Sequence of chain 1.B:
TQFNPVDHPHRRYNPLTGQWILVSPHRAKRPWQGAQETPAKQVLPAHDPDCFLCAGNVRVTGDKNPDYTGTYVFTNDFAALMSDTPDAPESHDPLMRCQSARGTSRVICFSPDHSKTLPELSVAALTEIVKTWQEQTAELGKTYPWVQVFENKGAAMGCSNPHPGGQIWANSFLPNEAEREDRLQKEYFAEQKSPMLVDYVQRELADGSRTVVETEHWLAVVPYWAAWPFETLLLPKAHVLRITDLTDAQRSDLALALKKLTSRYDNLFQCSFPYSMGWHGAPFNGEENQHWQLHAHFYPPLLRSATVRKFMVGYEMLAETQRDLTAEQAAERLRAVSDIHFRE

Sequence of chain 1.A:
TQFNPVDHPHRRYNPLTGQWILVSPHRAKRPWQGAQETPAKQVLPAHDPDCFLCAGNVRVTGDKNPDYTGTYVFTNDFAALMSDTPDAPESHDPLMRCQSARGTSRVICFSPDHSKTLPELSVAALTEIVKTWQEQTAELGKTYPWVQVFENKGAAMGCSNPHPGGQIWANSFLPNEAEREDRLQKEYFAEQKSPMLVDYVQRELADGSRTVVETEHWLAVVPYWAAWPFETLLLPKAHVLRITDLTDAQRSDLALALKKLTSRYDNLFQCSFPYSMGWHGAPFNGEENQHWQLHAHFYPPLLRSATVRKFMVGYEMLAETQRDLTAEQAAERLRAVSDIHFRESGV

This protein binds this small molecule.
Small molecule (SMILES): O=c1ccn([C@@H]2O[C@H](CO[P](=O)(O)O[P](=O)(O)O[C@H]3O[C@H](CO)[C@@H](O)[C@H](O)[C@H]3O)[C@@H](O)[C@H]2O)c(=O)[nH]1

Binding-site contacts:
Ligand atom PA contacts residue GLN168 of chain 1.A at 3.3 Å.
Ligand atom O5' contacts residue ASN153 of chain 1.A at 2.9 Å (h-bond).
Ligand atom O2A contacts residue ASN153 of chain 1.A at 3.1 Å (h-bond).
Ligand atom O1A contacts residue SER161 of chain 1.A at 2.7 Å (h-bond).
Ligand atom O3B contacts residue ARG31 of chain 1.B at 2.8 Å (salt-bridge).
Ligand atom O4' contacts residue GLU317 of chain 1.B at 2.5 Å (salt-bridge).
Ligand atom O3C contacts residue ARG28 of chain 1.B at 3.0 Å (salt-bridge).
Ligand atom O3A contacts residue SER161 of chain 1.A at 3.5 Å (h-bond).
Ligand atom O2 contacts residue PHE75 of chain 1.A at 3.5 Å.
Ligand atom O2' contacts residue GLY159 of chain 1.A at 2.7 Å (h-bond).
Ligand atom C2' contacts residue GLY159 of chain 1.A at 3.4 Å.
Ligand atom O2C contacts residue ASN77 of chain 1.A at 2.7 Å (h-bond).
Ligand atom C3' contacts residue ARG31 of chain 1.B at 3.5 Å.
Ligand atom O2 contacts residue ASN77 of chain 1.A at 3.2 Å (h-bond).
Ligand atom O6' contacts residue GLY315 of chain 1.B at 3.5 Å (h-bond).
Ligand atom C5C contacts residue SER161 of chain 1.A at 3.5 Å.
Ligand atom O2 contacts residue ASP78 of chain 1.A at 2.7 Å (salt-bridge).
Ligand atom C1' contacts residue GLY159 of chain 1.A at 3.2 Å.
Ligand atom O5C contacts residue GLN168 of chain 1.A at 2.9 Å (h-bond).
Ligand atom O2B contacts residue ARG31 of chain 1.B at 2.5 Å (salt-bridge).
Ligand atom O4' contacts residue LYS311 of chain 1.B at 3.0 Å (salt-bridge).
Ligand atom C4' contacts residue GLU317 of chain 1.B at 3.3 Å.
Ligand atom O2' contacts residue ARG31 of chain 1.B at 3.4 Å (salt-bridge).
Ligand atom O3C contacts residue ASN77 of chain 1.A at 2.8 Å (h-bond).
Ligand atom O1B contacts residue GLN168 of chain 1.A at 3.0 Å (h-bond).
Ligand atom N3 contacts residue ASP78 of chain 1.A at 2.6 Å (salt-bridge).
Ligand atom O3' contacts residue LYS311 of chain 1.B at 2.9 Å (salt-bridge).
Ligand atom O2B contacts residue SER161 of chain 1.A at 2.6 Å (h-bond).
Ligand atom O4 contacts residue VAL61 of chain 1.A at 3.0 Å (h-bond).
Ligand atom O4 contacts residue PHE53 of chain 1.A at 3.5 Å.
Ligand atom C2 contacts residue ASP78 of chain 1.A at 3.4 Å.
Ligand atom O4 contacts residue ARG60 of chain 1.A at 3.3 Å.
Ligand atom O1A contacts residue CYS160 of chain 1.A at 3.1 Å.
Ligand atom O4' contacts residue GLN323 of chain 1.B at 3.2 Å (h-bond).
Ligand atom O6' contacts residue ASN153 of chain 1.A at 3.4 Å (h-bond).
Ligand atom O6' contacts residue GLU317 of chain 1.B at 2.9 Å (salt-bridge).
Ligand atom O2A contacts residue GLN168 of chain 1.A at 2.6 Å (h-bond).
Ligand atom O3' contacts residue PHE312 of chain 1.B at 2.7 Å (h-bond).
Ligand atom O6' contacts residue TYR316 of chain 1.B at 2.9 Å (h-bond).
Ligand atom O1B contacts residue ARG28 of chain 1.B at 2.7 Å (salt-bridge).